Binding-site contacts:
Ligand atom O1 contacts residue GLU42 of chain 1.D at 2.9 Å (salt-bridge).
Ligand atom C2 contacts residue GLU117 of chain 1.D at 3.6 Å.
Ligand atom C1 contacts residue PHE216 of chain 1.D at 3.9 Å (hydrophobic).
Ligand atom P contacts residue HIS15 of chain 1.D at 4.1 Å.
Ligand atom O1 contacts residue ASN171 of chain 1.D at 3.5 Å (h-bond).
Ligand atom C3 contacts residue HIS15 of chain 1.D at 4.0 Å.
Ligand atom O3P contacts residue MG1 of chain 1.SA at 2.2 Å.
Ligand atom P contacts residue GLU117 of chain 1.D at 4.0 Å.
Ligand atom O1P contacts residue GLU117 of chain 1.D at 3.8 Å.
Ligand atom O3P contacts residue ASP44 of chain 1.D at 3.2 Å (salt-bridge).
Ligand atom O2 contacts residue GLU117 of chain 1.D at 3.1 Å (salt-bridge).
Ligand atom O1 contacts residue GLU117 of chain 1.D at 3.0 Å (salt-bridge).
Ligand atom P contacts residue HIS57 of chain 1.D at 3.5 Å.
Ligand atom O1P contacts residue MG1 of chain 1.SA at 3.7 Å.
Ligand atom O2P contacts residue HIS57 of chain 1.D at 4.0 Å.
Ligand atom P contacts residue MG1 of chain 1.SA at 3.4 Å.
Ligand atom O2P contacts residue ARG16 of chain 1.D at 2.7 Å (salt-bridge).
Ligand atom C1 contacts residue GLU42 of chain 1.D at 3.8 Å.
Ligand atom O2 contacts residue GLU42 of chain 1.D at 2.7 Å (salt-bridge).
Ligand atom C1 contacts residue ASN171 of chain 1.D at 3.5 Å.
Ligand atom O2 contacts residue MG1 of chain 1.SA at 2.2 Å.
Ligand atom C2 contacts residue MG1 of chain 1.SA at 3.4 Å.
Ligand atom C2 contacts residue PHE216 of chain 1.D at 3.9 Å (hydrophobic).
Ligand atom O2 contacts residue HIS15 of chain 1.D at 3.1 Å (h-bond).
Ligand atom C3 contacts residue PHE216 of chain 1.D at 3.4 Å (hydrophobic).
Ligand atom O4P contacts residue HIS57 of chain 1.D at 2.8 Å (h-bond).
Ligand atom C1 contacts residue GLU117 of chain 1.D at 3.2 Å.
Ligand atom O3P contacts residue HIS57 of chain 1.D at 3.2 Å.
Ligand atom O2P contacts residue MG1 of chain 1.SA at 3.8 Å.
Ligand atom P contacts residue ARG16 of chain 1.D at 3.6 Å.
Ligand atom C2 contacts residue HIS15 of chain 1.D at 3.7 Å.
Ligand atom C1 contacts residue MG1 of chain 1.SA at 3.8 Å.
Ligand atom O2P contacts residue HIS15 of chain 1.D at 2.8 Å (h-bond).
Ligand atom O3P contacts residue GLU117 of chain 1.D at 3.0 Å (salt-bridge).
Ligand atom O1 contacts residue MG1 of chain 1.SA at 3.5 Å.
Ligand atom O1P contacts residue PHE151 of chain 1.D at 3.6 Å.
Ligand atom O3P contacts residue ARG16 of chain 1.D at 4.0 Å.
Ligand atom C2 contacts residue GLU42 of chain 1.D at 3.8 Å.
Ligand atom O4P contacts residue ARG16 of chain 1.D at 3.6 Å.
Ligand atom C3 contacts residue MG1 of chain 1.SA at 4.2 Å.

The small molecule below binds the protein below.
Small molecule (SMILES): O=P(O)(O)OC[C@H](O)CO

Sequence of chain 1.D:
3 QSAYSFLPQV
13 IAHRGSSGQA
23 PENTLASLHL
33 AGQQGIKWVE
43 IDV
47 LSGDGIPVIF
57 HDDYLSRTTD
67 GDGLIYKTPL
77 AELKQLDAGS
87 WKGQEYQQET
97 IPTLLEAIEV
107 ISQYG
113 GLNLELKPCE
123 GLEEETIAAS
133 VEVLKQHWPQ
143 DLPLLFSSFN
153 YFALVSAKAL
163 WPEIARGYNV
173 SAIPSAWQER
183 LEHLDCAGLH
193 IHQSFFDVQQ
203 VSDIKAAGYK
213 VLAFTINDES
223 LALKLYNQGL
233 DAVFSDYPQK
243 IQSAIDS